A small-molecule ligand and the protein it binds are described below.
Small molecule (SMILES): N[C@H](C(=O)O)c1ccc(O)cc1

Sequence of chain 1.A:
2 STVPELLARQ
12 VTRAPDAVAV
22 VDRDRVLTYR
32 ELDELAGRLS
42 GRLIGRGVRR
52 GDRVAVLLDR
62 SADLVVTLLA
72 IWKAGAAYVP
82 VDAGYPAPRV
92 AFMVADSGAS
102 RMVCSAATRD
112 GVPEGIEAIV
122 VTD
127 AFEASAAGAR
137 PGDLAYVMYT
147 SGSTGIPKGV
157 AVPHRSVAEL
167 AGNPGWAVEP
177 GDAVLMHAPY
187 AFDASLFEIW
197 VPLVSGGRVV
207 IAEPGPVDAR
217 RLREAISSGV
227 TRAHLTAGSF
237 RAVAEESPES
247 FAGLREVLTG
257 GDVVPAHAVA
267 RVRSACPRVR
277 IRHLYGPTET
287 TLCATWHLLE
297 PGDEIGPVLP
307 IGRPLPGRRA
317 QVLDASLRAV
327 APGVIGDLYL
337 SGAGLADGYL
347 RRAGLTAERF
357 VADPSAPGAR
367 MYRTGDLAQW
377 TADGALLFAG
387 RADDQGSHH

Binding-site contacts:
Ligand atom C2 contacts residue TYR368 of chain 1.A at 4.3 Å (hydrophobic).
Ligand atom O4 contacts residue GLY371 of chain 1.A at 3.9 Å.
Ligand atom C4 contacts residue GLY371 of chain 1.A at 3.8 Å.
Ligand atom O4 contacts residue ARG369 of chain 1.A at 2.6 Å (salt-bridge).
Ligand atom C contacts residue ARG355 of chain 1.A at 4.0 Å.
Ligand atom C3 contacts residue ARG355 of chain 1.A at 3.7 Å.
Ligand atom C contacts residue GLY148 of chain 1.A at 4.1 Å.
Ligand atom C4 contacts residue ARG369 of chain 1.A at 3.4 Å.
Ligand atom CA contacts residue THR150 of chain 1.A at 4.3 Å.
Ligand atom C3 contacts residue THR370 of chain 1.A at 3.4 Å.
Ligand atom N contacts residue SER149 of chain 1.A at 2.7 Å (h-bond).
Ligand atom C2 contacts residue GLY371 of chain 1.A at 4.2 Å.
Ligand atom C1 contacts residue ARG355 of chain 1.A at 3.6 Å.
Ligand atom C5 contacts residue ARG355 of chain 1.A at 3.9 Å.
Ligand atom C4 contacts residue THR370 of chain 1.A at 4.1 Å.
Ligand atom CA contacts residue ARG355 of chain 1.A at 4.1 Å.
Ligand atom OXT contacts residue SER147 of chain 1.A at 4.3 Å.
Ligand atom O contacts residue SER149 of chain 1.A at 2.9 Å (h-bond).
Ligand atom C contacts residue SER149 of chain 1.A at 3.4 Å.
Ligand atom C contacts residue THR150 of chain 1.A at 3.7 Å.
Ligand atom C3 contacts residue TYR368 of chain 1.A at 3.7 Å (hydrophobic).
Ligand atom OXT contacts residue SER149 of chain 1.A at 3.7 Å.
Ligand atom C5 contacts residue GLY371 of chain 1.A at 4.0 Å.
Ligand atom OXT contacts residue ARG355 of chain 1.A at 3.2 Å (salt-bridge).
Ligand atom O contacts residue GLY148 of chain 1.A at 3.3 Å.
Ligand atom O4 contacts residue ARG355 of chain 1.A at 3.7 Å.
Ligand atom CA contacts residue ASP389 of chain 1.A at 4.2 Å.
Ligand atom OXT contacts residue THR150 of chain 1.A at 2.8 Å.
Ligand atom C3 contacts residue ARG369 of chain 1.A at 3.3 Å.
Ligand atom C2 contacts residue ARG355 of chain 1.A at 3.7 Å.
Ligand atom C2 contacts residue THR370 of chain 1.A at 3.5 Å.
Ligand atom N contacts residue ASP389 of chain 1.A at 3.5 Å (salt-bridge).
Ligand atom O4 contacts residue THR370 of chain 1.A at 4.2 Å.
Ligand atom C6 contacts residue ARG355 of chain 1.A at 3.7 Å.
Ligand atom OXT contacts residue GLY148 of chain 1.A at 4.0 Å.
Ligand atom CA contacts residue SER149 of chain 1.A at 3.3 Å.
Ligand atom C3 contacts residue GLY371 of chain 1.A at 3.8 Å.
Ligand atom C4 contacts residue ARG355 of chain 1.A at 3.6 Å.
Ligand atom C6 contacts residue GLY371 of chain 1.A at 4.3 Å.
Ligand atom C5 contacts residue ARG369 of chain 1.A at 3.9 Å.